Binding-site contacts:
Ligand atom C1 contacts residue ASN338 of chain 1.B at 1.5 Å.
Ligand atom O3 contacts residue LYS586 of chain 1.B at 4.0 Å.
Ligand atom N2 contacts residue LYS586 of chain 1.B at 2.9 Å (salt-bridge).
Ligand atom C8 contacts residue LYS586 of chain 1.B at 3.5 Å.
Ligand atom N2 contacts residue ASN338 of chain 1.B at 3.0 Å (h-bond).
Ligand atom C2 contacts residue LYS586 of chain 1.B at 3.9 Å.
Ligand atom O5 contacts residue ASN338 of chain 1.B at 2.4 Å (h-bond).
Ligand atom C5 contacts residue ASN338 of chain 1.B at 3.7 Å.
Ligand atom C3 contacts residue LYS586 of chain 1.B at 3.8 Å.
Ligand atom C4 contacts residue ASN338 of chain 1.B at 4.3 Å.
Ligand atom C3 contacts residue ASN338 of chain 1.B at 3.8 Å.
Ligand atom C1 contacts residue LYS586 of chain 1.B at 4.3 Å.
Ligand atom C2 contacts residue ASN338 of chain 1.B at 2.5 Å.
Ligand atom C8 contacts residue ASN338 of chain 1.B at 4.4 Å.
Ligand atom C7 contacts residue LYS586 of chain 1.B at 3.6 Å.
Ligand atom C8 contacts residue PRO585 of chain 1.B at 4.4 Å (hydrophobic).
Ligand atom O7 contacts residue ASN338 of chain 1.B at 3.0 Å (h-bond).
Ligand atom C7 contacts residue ASN338 of chain 1.B at 3.2 Å.

Sequence of chain 1.B:
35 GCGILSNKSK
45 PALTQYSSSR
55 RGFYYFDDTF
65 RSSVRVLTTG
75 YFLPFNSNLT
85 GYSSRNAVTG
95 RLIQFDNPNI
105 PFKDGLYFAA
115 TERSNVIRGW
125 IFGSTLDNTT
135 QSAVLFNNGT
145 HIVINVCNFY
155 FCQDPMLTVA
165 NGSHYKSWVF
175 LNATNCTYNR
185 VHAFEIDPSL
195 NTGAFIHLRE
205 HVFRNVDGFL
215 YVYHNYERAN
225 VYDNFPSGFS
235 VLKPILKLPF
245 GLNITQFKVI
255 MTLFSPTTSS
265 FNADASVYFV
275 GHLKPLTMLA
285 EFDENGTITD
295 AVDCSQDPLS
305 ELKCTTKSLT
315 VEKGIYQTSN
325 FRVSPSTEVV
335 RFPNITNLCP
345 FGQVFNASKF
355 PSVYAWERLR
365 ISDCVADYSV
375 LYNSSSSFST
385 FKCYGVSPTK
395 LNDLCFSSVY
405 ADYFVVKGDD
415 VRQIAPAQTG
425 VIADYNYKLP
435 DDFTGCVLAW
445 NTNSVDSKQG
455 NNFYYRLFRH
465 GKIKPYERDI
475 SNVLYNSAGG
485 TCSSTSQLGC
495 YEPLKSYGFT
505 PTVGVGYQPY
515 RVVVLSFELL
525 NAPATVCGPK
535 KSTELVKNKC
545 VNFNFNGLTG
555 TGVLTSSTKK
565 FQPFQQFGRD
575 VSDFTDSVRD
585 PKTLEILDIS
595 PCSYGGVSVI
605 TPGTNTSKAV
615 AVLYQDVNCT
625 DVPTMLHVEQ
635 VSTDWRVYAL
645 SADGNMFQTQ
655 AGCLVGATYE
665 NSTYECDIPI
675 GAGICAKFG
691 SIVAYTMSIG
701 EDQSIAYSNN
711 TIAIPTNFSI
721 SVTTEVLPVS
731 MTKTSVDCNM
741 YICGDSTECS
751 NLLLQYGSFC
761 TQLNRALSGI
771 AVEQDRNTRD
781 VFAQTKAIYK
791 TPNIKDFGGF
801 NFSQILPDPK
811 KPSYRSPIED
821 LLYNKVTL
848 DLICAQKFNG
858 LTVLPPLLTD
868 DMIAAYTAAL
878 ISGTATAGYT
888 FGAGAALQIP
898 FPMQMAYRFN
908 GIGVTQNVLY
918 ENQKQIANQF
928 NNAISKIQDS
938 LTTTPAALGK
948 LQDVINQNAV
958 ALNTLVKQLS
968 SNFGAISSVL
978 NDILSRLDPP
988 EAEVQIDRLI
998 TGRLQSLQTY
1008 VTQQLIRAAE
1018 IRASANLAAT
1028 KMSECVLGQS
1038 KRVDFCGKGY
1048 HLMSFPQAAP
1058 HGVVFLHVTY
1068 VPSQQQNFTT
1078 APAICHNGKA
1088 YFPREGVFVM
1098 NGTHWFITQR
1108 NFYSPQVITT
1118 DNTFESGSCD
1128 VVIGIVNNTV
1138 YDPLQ

This small molecule binds to this protein.
Small molecule (SMILES): CC(=O)N[C@H]1[C@H](O[C@H]2[C@H](O)[C@@H](NC(C)=O)CO[C@@H]2CO)O[C@H](CO)[C@@H](O)[C@@H]1O